Sequence of chain 1.E:
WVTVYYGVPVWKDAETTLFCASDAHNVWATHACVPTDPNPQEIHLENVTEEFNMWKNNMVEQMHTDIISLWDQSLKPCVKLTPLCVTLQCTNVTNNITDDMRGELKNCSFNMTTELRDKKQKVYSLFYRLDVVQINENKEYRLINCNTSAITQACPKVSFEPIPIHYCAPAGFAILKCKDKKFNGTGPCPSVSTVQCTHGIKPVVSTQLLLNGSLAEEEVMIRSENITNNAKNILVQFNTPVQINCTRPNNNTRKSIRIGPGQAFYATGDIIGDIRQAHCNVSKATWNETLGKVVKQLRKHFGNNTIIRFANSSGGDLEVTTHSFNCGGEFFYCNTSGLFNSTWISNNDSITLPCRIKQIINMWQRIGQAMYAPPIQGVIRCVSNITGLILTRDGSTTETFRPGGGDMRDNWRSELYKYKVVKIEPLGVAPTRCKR

Binding-site contacts:
Ligand atom C5 contacts residue TYR170 of chain 1.E at 4.3 Å (hydrophobic).
Ligand atom O7 contacts residue ASN141 of chain 1.E at 3.6 Å (h-bond).
Ligand atom C8 contacts residue ASP325 of chain 1.E at 3.4 Å.
Ligand atom C1 contacts residue ASN153 of chain 1.E at 1.5 Å.
Ligand atom C7 contacts residue LEU172 of chain 1.E at 4.2 Å (hydrophobic).
Ligand atom C5 contacts residue ASN153 of chain 1.E at 3.7 Å.
Ligand atom O7 contacts residue VAL139 of chain 1.E at 4.0 Å.
Ligand atom O4 contacts residue TYR170 of chain 1.E at 4.4 Å.
Ligand atom O3 contacts residue ASP325 of chain 1.E at 3.0 Å (salt-bridge).
Ligand atom C7 contacts residue ASN153 of chain 1.E at 3.4 Å.
Ligand atom C2 contacts residue ASN153 of chain 1.E at 2.4 Å.
Ligand atom C3 contacts residue ASN153 of chain 1.E at 3.7 Å.
Ligand atom O5 contacts residue ASN153 of chain 1.E at 2.4 Å (h-bond).
Ligand atom C7 contacts residue ASP325 of chain 1.E at 4.2 Å.
Ligand atom N2 contacts residue ASN153 of chain 1.E at 2.9 Å (h-bond).
Ligand atom N2 contacts residue LEU172 of chain 1.E at 4.2 Å.
Ligand atom C8 contacts residue LEU172 of chain 1.E at 3.6 Å (hydrophobic).
Ligand atom N2 contacts residue ASP325 of chain 1.E at 3.8 Å.
Ligand atom C3 contacts residue TYR170 of chain 1.E at 4.3 Å (hydrophobic).
Ligand atom C7 contacts residue ASN141 of chain 1.E at 4.4 Å.
Ligand atom C4 contacts residue ASN153 of chain 1.E at 4.2 Å.
Ligand atom C7 contacts residue VAL139 of chain 1.E at 4.3 Å (hydrophobic).
Ligand atom C8 contacts residue VAL139 of chain 1.E at 3.8 Å (hydrophobic).
Ligand atom C3 contacts residue ASP325 of chain 1.E at 3.9 Å.
Ligand atom C1 contacts residue TYR170 of chain 1.E at 4.1 Å (hydrophobic).
Ligand atom O7 contacts residue ASN153 of chain 1.E at 3.5 Å (h-bond).

A protein and the small-molecule ligand that binds it are described below.
Small molecule (SMILES): CC(=O)N[C@@H]1[C@@H](O)[C@H](O)[C@@H](CO)O[C@H]1O